Binding-site contacts:
Ligand atom CB contacts residue ASP39 of chain 1.A at 3.5 Å.
Ligand atom C contacts residue ASP83 of chain 1.A at 3.6 Å.
Ligand atom CB contacts residue GLY224 of chain 1.A at 3.7 Å.
Ligand atom O contacts residue ASP39 of chain 1.A at 2.6 Å (salt-bridge).
Ligand atom CB contacts residue CHX1 of chain 1.F at 2.7 Å.
Ligand atom O contacts residue THR225 of chain 1.A at 3.2 Å.
Ligand atom CE contacts residue PHE118 of chain 1.A at 3.6 Å (hydrophobic).
Ligand atom O contacts residue GLY41 of chain 1.A at 3.7 Å.
Ligand atom CG contacts residue ASP83 of chain 1.A at 3.5 Å.
Ligand atom CG1 contacts residue THR225 of chain 1.A at 3.6 Å.
Ligand atom N contacts residue THR225 of chain 1.A at 3.5 Å (h-bond).
Ligand atom C contacts residue ASP83 of chain 1.A at 3.7 Å.
Ligand atom O contacts residue ASP83 of chain 1.A at 3.0 Å (salt-bridge).
Ligand atom O contacts residue GLY82 of chain 1.A at 3.1 Å (h-bond).
Ligand atom CB contacts residue THR226 of chain 1.A at 3.4 Å.
Ligand atom C contacts residue ASP39 of chain 1.A at 3.3 Å.
Ligand atom SG contacts residue CHX1 of chain 1.F at 1.8 Å.
Ligand atom CA contacts residue THR226 of chain 1.A at 3.6 Å.
Ligand atom C contacts residue ASP222 of chain 1.A at 3.5 Å.
Ligand atom CA contacts residue CHX1 of chain 1.F at 3.1 Å.
Ligand atom CE contacts residue ASP83 of chain 1.A at 3.6 Å.
Ligand atom N contacts residue GLY224 of chain 1.A at 3.2 Å (h-bond).
Ligand atom CA contacts residue THR226 of chain 1.A at 3.6 Å.
Ligand atom NZ contacts residue ASP83 of chain 1.A at 3.0 Å (salt-bridge).
Ligand atom O contacts residue THR226 of chain 1.A at 2.9 Å (h-bond).
Ligand atom CB contacts residue GLY224 of chain 1.A at 3.6 Å.
Ligand atom O contacts residue ASP222 of chain 1.A at 2.6 Å (salt-bridge).
Ligand atom O contacts residue GLY224 of chain 1.A at 3.6 Å.
Ligand atom NZ contacts residue CHX1 of chain 1.F at 1.4 Å.
Ligand atom CE contacts residue CHX1 of chain 1.F at 2.6 Å.
Ligand atom C contacts residue THR226 of chain 1.A at 3.6 Å.
Ligand atom N contacts residue ASP83 of chain 1.A at 2.9 Å (salt-bridge).
Ligand atom CA contacts residue ASP83 of chain 1.A at 3.4 Å.
Ligand atom CG2 contacts residue ILE229 of chain 1.A at 3.7 Å (hydrophobic).
Ligand atom N contacts residue THR226 of chain 1.A at 2.8 Å (h-bond).
Ligand atom O contacts residue TYR81 of chain 1.A at 3.6 Å.
Ligand atom SG contacts residue ILE19 of chain 1.A at 3.7 Å.
Ligand atom CE contacts residue SER85 of chain 1.A at 3.6 Å.
Ligand atom CB contacts residue TYR81 of chain 1.A at 3.7 Å (hydrophobic).
Ligand atom CA contacts residue THR225 of chain 1.A at 3.4 Å.

Sequence of chain 1.A:
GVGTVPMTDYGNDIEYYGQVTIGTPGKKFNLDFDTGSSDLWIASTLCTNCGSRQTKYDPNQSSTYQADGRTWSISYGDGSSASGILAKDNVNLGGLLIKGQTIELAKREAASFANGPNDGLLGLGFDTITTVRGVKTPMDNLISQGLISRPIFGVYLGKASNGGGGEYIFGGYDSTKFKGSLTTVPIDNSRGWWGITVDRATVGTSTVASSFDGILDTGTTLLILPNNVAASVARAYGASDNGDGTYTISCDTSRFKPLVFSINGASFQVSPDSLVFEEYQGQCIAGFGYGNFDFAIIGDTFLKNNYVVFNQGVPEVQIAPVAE

A protein and the small-molecule ligand that binds it are described below.
Small molecule (SMILES): CC(=O)N[C@@H](CS)C(=O)N[C@H](C(=O)N[C@H](C=O)CCCCN)C(C)C